Sequence of chain 1.A:
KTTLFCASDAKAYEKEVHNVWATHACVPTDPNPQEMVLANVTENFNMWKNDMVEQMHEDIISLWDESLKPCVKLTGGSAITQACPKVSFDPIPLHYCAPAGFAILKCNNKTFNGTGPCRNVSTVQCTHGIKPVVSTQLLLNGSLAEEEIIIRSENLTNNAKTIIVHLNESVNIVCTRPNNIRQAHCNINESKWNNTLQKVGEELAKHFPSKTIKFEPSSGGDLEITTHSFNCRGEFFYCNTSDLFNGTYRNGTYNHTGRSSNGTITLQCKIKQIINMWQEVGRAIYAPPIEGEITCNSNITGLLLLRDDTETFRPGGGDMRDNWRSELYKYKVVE

A small-molecule ligand and the protein it binds are described below.
Small molecule (SMILES): CC(=O)N[C@@H]1[C@@H](O)[C@H](O)[C@@H](CO)O[C@H]1O

Binding-site contacts:
Ligand atom O3 contacts residue CYS309 of chain 1.A at 2.9 Å (h-bond).
Ligand atom O6 contacts residue ASP95 of chain 1.A at 4.1 Å.
Ligand atom C4 contacts residue ASN146 of chain 1.A at 4.2 Å.
Ligand atom C8 contacts residue ASN244 of chain 1.A at 4.1 Å.
Ligand atom C1 contacts residue SER311 of chain 1.A at 4.1 Å.
Ligand atom C8 contacts residue PHE243 of chain 1.A at 4.5 Å (hydrophobic).
Ligand atom C3 contacts residue ASN146 of chain 1.A at 3.8 Å.
Ligand atom C7 contacts residue SER311 of chain 1.A at 3.9 Å.
Ligand atom O5 contacts residue ASN310 of chain 1.A at 4.2 Å.
Ligand atom N2 contacts residue ASN146 of chain 1.A at 2.9 Å (h-bond).
Ligand atom C8 contacts residue SER311 of chain 1.A at 3.8 Å.
Ligand atom C1 contacts residue ASN146 of chain 1.A at 1.4 Å.
Ligand atom O7 contacts residue ASN146 of chain 1.A at 4.0 Å.
Ligand atom C4 contacts residue ASN310 of chain 1.A at 3.8 Å.
Ligand atom C3 contacts residue SER311 of chain 1.A at 4.0 Å.
Ligand atom C5 contacts residue ASN310 of chain 1.A at 3.5 Å.
Ligand atom C3 contacts residue ASN310 of chain 1.A at 3.6 Å.
Ligand atom C4 contacts residue ARG246 of chain 1.A at 4.3 Å.
Ligand atom O7 contacts residue PRO96 of chain 1.A at 3.6 Å.
Ligand atom C2 contacts residue SER311 of chain 1.A at 3.9 Å.
Ligand atom O4 contacts residue ARG246 of chain 1.A at 4.0 Å.
Ligand atom O4 contacts residue ASN310 of chain 1.A at 3.7 Å.
Ligand atom C2 contacts residue ASN146 of chain 1.A at 2.5 Å.
Ligand atom C7 contacts residue ASN146 of chain 1.A at 3.7 Å.
Ligand atom O3 contacts residue ARG246 of chain 1.A at 3.0 Å (salt-bridge).
Ligand atom C1 contacts residue ASN310 of chain 1.A at 4.0 Å.
Ligand atom C3 contacts residue CYS309 of chain 1.A at 4.1 Å (hydrophobic).
Ligand atom O5 contacts residue ASN146 of chain 1.A at 2.3 Å (h-bond).
Ligand atom O6 contacts residue LYS136 of chain 1.A at 3.9 Å.
Ligand atom O7 contacts residue ASP95 of chain 1.A at 4.5 Å.
Ligand atom C3 contacts residue ASP95 of chain 1.A at 4.4 Å.
Ligand atom C3 contacts residue ARG246 of chain 1.A at 4.2 Å.
Ligand atom C5 contacts residue ASN146 of chain 1.A at 3.6 Å.
Ligand atom C8 contacts residue LEU145 of chain 1.A at 3.6 Å (hydrophobic).
Ligand atom O3 contacts residue ASP95 of chain 1.A at 4.0 Å.
Ligand atom N2 contacts residue SER311 of chain 1.A at 3.0 Å (h-bond).
Ligand atom C4 contacts residue ASP95 of chain 1.A at 4.1 Å.
Ligand atom O5 contacts residue LYS136 of chain 1.A at 3.8 Å.
Ligand atom C2 contacts residue ASN310 of chain 1.A at 4.4 Å.
Ligand atom C8 contacts residue VAL138 of chain 1.A at 4.2 Å (hydrophobic).